Binding-site contacts:
Ligand atom C2 contacts residue TYR170 of chain 1.Y at 3.6 Å (hydrophobic).
Ligand atom C14 contacts residue THR21 of chain 1.Y at 3.2 Å.
Ligand atom C1 contacts residue THR1 of chain 1.Y at 1.5 Å.
Ligand atom O1 contacts residue THR1 of chain 1.Y at 2.5 Å (h-bond).
Ligand atom C12 contacts residue GLY47 of chain 1.Y at 3.2 Å.
Ligand atom C8 contacts residue ALA49 of chain 1.Y at 3.4 Å (hydrophobic).
Ligand atom O6 contacts residue GLY48 of chain 1.Y at 3.6 Å.
Ligand atom C25 contacts residue ASP126 of chain 1.Z at 3.3 Å.
Ligand atom N2 contacts residue THR21 of chain 1.Y at 2.7 Å (h-bond).
Ligand atom N1 contacts residue GLY47 of chain 1.Y at 2.9 Å (h-bond).
Ligand atom C8 contacts residue VAL31 of chain 1.Y at 3.3 Å (hydrophobic).
Ligand atom C23 contacts residue THR21 of chain 1.Y at 3.6 Å.
Ligand atom C25 contacts residue SER130 of chain 1.Z at 3.6 Å.
Ligand atom O5 contacts residue ASP126 of chain 1.Z at 3.1 Å (salt-bridge).
Ligand atom C11 contacts residue GLY47 of chain 1.Y at 3.4 Å.
Ligand atom C15 contacts residue ASP126 of chain 1.Z at 3.5 Å.
Ligand atom O6 contacts residue ALA49 of chain 1.Y at 3.0 Å (h-bond).
Ligand atom C4 contacts residue LYS33 of chain 1.Y at 3.5 Å.
Ligand atom C3 contacts residue LYS33 of chain 1.Y at 3.5 Å.
Ligand atom C24 contacts residue ASP126 of chain 1.Z at 3.2 Å.
Ligand atom C1 contacts residue LYS33 of chain 1.Y at 3.4 Å.
Ligand atom O1 contacts residue GLY47 of chain 1.Y at 2.9 Å (h-bond).
Ligand atom C26 contacts residue ALA27 of chain 1.Y at 3.4 Å (hydrophobic).
Ligand atom N3 contacts residue ASP126 of chain 1.Z at 3.0 Å (salt-bridge).
Ligand atom C19 contacts residue ALA22 of chain 1.Y at 3.5 Å (hydrophobic).
Ligand atom C18 contacts residue GLY23 of chain 1.Y at 3.5 Å.
Ligand atom O7 contacts residue THR21 of chain 1.Y at 3.4 Å (h-bond).
Ligand atom C13 contacts residue THR21 of chain 1.Y at 3.4 Å.
Ligand atom O3 contacts residue SER130 of chain 1.Z at 3.2 Å (h-bond).
Ligand atom C2 contacts residue LYS33 of chain 1.Y at 3.4 Å.
Ligand atom O3 contacts residue GLN53 of chain 1.Y at 3.0 Å (h-bond).
Ligand atom C27 contacts residue THR21 of chain 1.Y at 3.6 Å.
Ligand atom C9 contacts residue VAL31 of chain 1.Y at 3.4 Å (hydrophobic).
Ligand atom C9 contacts residue ALA49 of chain 1.Y at 3.5 Å (hydrophobic).
Ligand atom O6 contacts residue GLY47 of chain 1.Y at 3.7 Å.
Ligand atom C2 contacts residue THR1 of chain 1.Y at 1.4 Å.
Ligand atom C4 contacts residue THR1 of chain 1.Y at 2.7 Å.
Ligand atom C3 contacts residue THR1 of chain 1.Y at 2.5 Å.
Ligand atom C19 contacts residue GLY23 of chain 1.Y at 3.0 Å.
Ligand atom O3 contacts residue VAL31 of chain 1.Y at 3.7 Å.

A protein and the small-molecule ligand that binds it are described below.
Small molecule (SMILES): CC(C)C[C@H](NC(=O)OCc1ccccc1)C(=O)N[C@@H](CC(C)C)C(=O)N[C@@H](Cc1ccc(O)cc1)[C@H](O)C=O

Sequence of chain 1.Z:
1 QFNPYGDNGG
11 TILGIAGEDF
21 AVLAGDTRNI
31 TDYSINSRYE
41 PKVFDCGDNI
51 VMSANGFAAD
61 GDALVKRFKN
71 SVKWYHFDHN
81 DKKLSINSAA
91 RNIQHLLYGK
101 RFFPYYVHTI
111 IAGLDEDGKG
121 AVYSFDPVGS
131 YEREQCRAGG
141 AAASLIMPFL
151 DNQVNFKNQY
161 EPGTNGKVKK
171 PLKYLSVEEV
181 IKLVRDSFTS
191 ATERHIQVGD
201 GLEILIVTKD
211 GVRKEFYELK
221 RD

Sequence of chain 1.Y:
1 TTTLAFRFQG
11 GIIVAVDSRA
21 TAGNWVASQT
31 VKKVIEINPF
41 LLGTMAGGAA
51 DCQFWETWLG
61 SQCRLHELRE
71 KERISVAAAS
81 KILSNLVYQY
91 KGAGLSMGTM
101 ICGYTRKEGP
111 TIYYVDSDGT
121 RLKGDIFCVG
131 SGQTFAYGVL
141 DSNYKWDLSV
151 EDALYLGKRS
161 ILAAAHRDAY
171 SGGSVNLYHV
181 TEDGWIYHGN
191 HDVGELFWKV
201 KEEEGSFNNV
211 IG